Sequence of chain 2.A:
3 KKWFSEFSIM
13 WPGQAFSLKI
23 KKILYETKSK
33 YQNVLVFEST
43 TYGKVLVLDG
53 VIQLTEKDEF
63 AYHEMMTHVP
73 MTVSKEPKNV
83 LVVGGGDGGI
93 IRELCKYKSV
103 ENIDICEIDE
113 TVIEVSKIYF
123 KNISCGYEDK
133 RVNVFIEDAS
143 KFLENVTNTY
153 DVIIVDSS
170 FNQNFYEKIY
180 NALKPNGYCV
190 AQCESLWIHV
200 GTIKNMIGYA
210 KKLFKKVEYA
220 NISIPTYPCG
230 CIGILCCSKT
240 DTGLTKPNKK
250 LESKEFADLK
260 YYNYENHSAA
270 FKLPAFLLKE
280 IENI

This protein binds this small molecule.
Small molecule (SMILES): CSC[C@H]1O[C@@H](n2cnc3c(N)ncnc32)[C@H](O)[C@@H]1O

Binding-site contacts:
Ligand atom C2 contacts residue CYS108 of chain 2.A at 3.4 Å (hydrophobic).
Ligand atom C4 contacts residue ILE110 of chain 2.A at 3.7 Å (hydrophobic).
Ligand atom O2' contacts residue GLU109 of chain 2.A at 2.6 Å (salt-bridge).
Ligand atom C2 contacts residue GLU139 of chain 2.A at 3.8 Å.
Ligand atom N3 contacts residue ILE110 of chain 2.A at 3.2 Å (h-bond).
Ligand atom N1 contacts residue ALA141 of chain 2.A at 3.1 Å (h-bond).
Ligand atom C2 contacts residue ILE110 of chain 2.A at 3.3 Å (hydrophobic).
Ligand atom S5' contacts residue ASP89 of chain 2.A at 3.2 Å (salt-bridge).
Ligand atom C3' contacts residue GLU109 of chain 2.A at 3.5 Å.
Ligand atom N3 contacts residue GLY86 of chain 2.A at 3.5 Å.
Ligand atom C2 contacts residue ALA141 of chain 2.A at 3.8 Å (hydrophobic).
Ligand atom N3 contacts residue CYS108 of chain 2.A at 3.7 Å.
Ligand atom C8 contacts residue SER159 of chain 2.A at 3.8 Å.
Ligand atom O3' contacts residue VAL114 of chain 2.A at 3.4 Å.
Ligand atom C2' contacts residue GLU109 of chain 2.A at 3.4 Å.
Ligand atom C4' contacts residue ASP158 of chain 2.A at 3.8 Å.
Ligand atom S5' contacts residue GLY87 of chain 2.A at 3.8 Å.
Ligand atom N3 contacts residue GLU109 of chain 2.A at 3.7 Å.
Ligand atom O4' contacts residue ASP158 of chain 2.A at 3.7 Å.
Ligand atom CS contacts residue GLY88 of chain 2.A at 3.7 Å.
Ligand atom O2' contacts residue ASP111 of chain 2.A at 3.7 Å.
Ligand atom C5 contacts residue ILE110 of chain 2.A at 3.9 Å (hydrophobic).
Ligand atom N6 contacts residue ASP140 of chain 2.A at 3.1 Å (salt-bridge).
Ligand atom O3' contacts residue GLU109 of chain 2.A at 2.6 Å (salt-bridge).
Ligand atom O4' contacts residue GLU109 of chain 2.A at 3.7 Å.
Ligand atom CS contacts residue ASP89 of chain 2.A at 2.7 Å.
Ligand atom C4' contacts residue GLU109 of chain 2.A at 3.5 Å.
Ligand atom O4' contacts residue SER159 of chain 2.A at 3.9 Å.
Ligand atom O2' contacts residue GLN34 of chain 2.A at 3.0 Å (h-bond).
Ligand atom C3' contacts residue LEU50 of chain 2.A at 3.8 Å (hydrophobic).
Ligand atom N7 contacts residue SER159 of chain 2.A at 3.9 Å.
Ligand atom CS contacts residue VAL114 of chain 2.A at 3.8 Å (hydrophobic).
Ligand atom S5' contacts residue GLN55 of chain 2.A at 3.4 Å (h-bond).
Ligand atom C5' contacts residue ASP158 of chain 2.A at 3.3 Å.
Ligand atom CS contacts residue GLN55 of chain 2.A at 3.7 Å.
Ligand atom C4' contacts residue GLY87 of chain 2.A at 3.6 Å.
Ligand atom C1' contacts residue GLU109 of chain 2.A at 3.2 Å.
Ligand atom C5' contacts residue GLN55 of chain 2.A at 3.1 Å.
Ligand atom O4' contacts residue GLY86 of chain 2.A at 3.4 Å.
Ligand atom C1' contacts residue GLY86 of chain 2.A at 3.7 Å.